Sequence of chain 1.B:
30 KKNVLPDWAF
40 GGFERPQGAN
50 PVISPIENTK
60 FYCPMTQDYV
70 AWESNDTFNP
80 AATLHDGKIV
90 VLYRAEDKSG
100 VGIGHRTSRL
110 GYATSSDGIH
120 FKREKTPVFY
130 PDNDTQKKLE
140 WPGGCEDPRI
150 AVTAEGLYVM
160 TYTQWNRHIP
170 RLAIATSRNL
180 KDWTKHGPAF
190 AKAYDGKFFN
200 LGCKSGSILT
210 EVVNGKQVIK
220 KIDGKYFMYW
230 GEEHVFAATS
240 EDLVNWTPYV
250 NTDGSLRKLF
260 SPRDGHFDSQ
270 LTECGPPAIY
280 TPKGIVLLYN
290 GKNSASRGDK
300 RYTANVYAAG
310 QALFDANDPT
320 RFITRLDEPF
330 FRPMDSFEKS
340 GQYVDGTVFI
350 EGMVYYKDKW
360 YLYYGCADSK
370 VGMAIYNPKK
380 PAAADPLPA

Binding-site contacts:
Ligand atom C1 contacts residue MAN1 of chain 1.M at 0.3 Å.
Ligand atom C3 contacts residue MAN1 of chain 1.M at 0.4 Å.
Ligand atom O5 contacts residue MAN1 of chain 1.M at 0.2 Å (h-bond).
Ligand atom O5 contacts residue LYS203 of chain 1.B at 3.4 Å (salt-bridge).
Ligand atom C6 contacts residue TRP164 of chain 1.B at 3.4 Å (hydrophobic).
Ligand atom O2 contacts residue MAN1 of chain 1.M at 0.3 Å (h-bond).
Ligand atom C4 contacts residue GLY103 of chain 1.B at 4.0 Å.
Ligand atom C2 contacts residue MAN1 of chain 1.N at 3.8 Å.
Ligand atom O3 contacts residue MAN1 of chain 1.M at 0.5 Å (h-bond).
Ligand atom O3 contacts residue MAN1 of chain 1.N at 3.4 Å (h-bond).
Ligand atom O6 contacts residue PRO169 of chain 1.B at 3.8 Å.
Ligand atom C4 contacts residue MAN1 of chain 1.M at 0.3 Å.
Ligand atom O6 contacts residue MAN1 of chain 1.M at 0.3 Å (h-bond).
Ligand atom C2 contacts residue MAN1 of chain 1.M at 0.3 Å.
Ligand atom O4 contacts residue MAN1 of chain 1.M at 0.4 Å (h-bond).
Ligand atom O1 contacts residue MAN1 of chain 1.M at 1.7 Å.
Ligand atom C5 contacts residue MAN1 of chain 1.M at 0.3 Å.
Ligand atom O4 contacts residue GLY103 of chain 1.B at 3.2 Å.
Ligand atom O4 contacts residue ARG93 of chain 1.B at 3.1 Å (salt-bridge).
Ligand atom O1 contacts residue LYS203 of chain 1.B at 4.1 Å.
Ligand atom C2 contacts residue ILE102 of chain 1.B at 4.0 Å (hydrophobic).
Ligand atom C3 contacts residue GLY103 of chain 1.B at 4.2 Å.
Ligand atom O4 contacts residue TRP164 of chain 1.B at 4.0 Å.
Ligand atom C4 contacts residue ARG93 of chain 1.B at 3.9 Å.
Ligand atom O3 contacts residue ARG93 of chain 1.B at 3.1 Å (salt-bridge).
Ligand atom O6 contacts residue GLU145 of chain 1.B at 2.8 Å (salt-bridge).
Ligand atom C3 contacts residue ILE102 of chain 1.B at 3.8 Å (hydrophobic).
Ligand atom C1 contacts residue LYS203 of chain 1.B at 4.1 Å.
Ligand atom O2 contacts residue LYS203 of chain 1.B at 3.1 Å (salt-bridge).
Ligand atom C6 contacts residue MAN1 of chain 1.M at 0.3 Å.
Ligand atom C4 contacts residue GLU145 of chain 1.B at 3.5 Å.
Ligand atom C3 contacts residue ARG93 of chain 1.B at 4.0 Å.
Ligand atom C5 contacts residue LYS203 of chain 1.B at 4.1 Å.
Ligand atom O4 contacts residue GLU145 of chain 1.B at 2.6 Å (salt-bridge).
Ligand atom O2 contacts residue MAN1 of chain 1.N at 2.8 Å (h-bond).
Ligand atom C2 contacts residue LYS203 of chain 1.B at 4.1 Å.
Ligand atom C6 contacts residue LYS203 of chain 1.B at 4.0 Å.
Ligand atom C6 contacts residue GLU145 of chain 1.B at 3.6 Å.
Ligand atom O6 contacts residue LYS203 of chain 1.B at 2.9 Å (salt-bridge).
Ligand atom O6 contacts residue TRP164 of chain 1.B at 4.1 Å.

A protein and the small-molecule ligand that binds it are described below.
Small molecule (SMILES): OC[C@H]1O[C@@H](O)[C@@H](O)[C@@H](O)[C@@H]1O